Sequence of chain 1.A:
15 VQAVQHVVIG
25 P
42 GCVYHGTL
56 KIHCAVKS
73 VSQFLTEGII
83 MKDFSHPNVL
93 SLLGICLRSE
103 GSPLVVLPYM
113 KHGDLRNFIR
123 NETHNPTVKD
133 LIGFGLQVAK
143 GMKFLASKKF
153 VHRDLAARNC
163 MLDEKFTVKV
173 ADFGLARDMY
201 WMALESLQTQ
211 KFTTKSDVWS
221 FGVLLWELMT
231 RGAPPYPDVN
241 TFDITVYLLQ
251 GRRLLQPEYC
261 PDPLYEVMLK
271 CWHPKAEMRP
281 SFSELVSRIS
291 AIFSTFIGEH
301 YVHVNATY

The small molecule below binds the protein below.
Small molecule (SMILES): COC(=O)Nc1nc2ccc(Sc3nnc4ccc(-c5ccc(F)cc5)nn34)cc2[nH]1

Binding-site contacts:
Ligand atom C18 contacts residue TYR111 of chain 1.A at 3.7 Å (hydrophobic).
Ligand atom C6 contacts residue ASN161 of chain 1.A at 3.7 Å.
Ligand atom N6 contacts residue MET112 of chain 1.A at 3.0 Å (h-bond).
Ligand atom C17 contacts residue ASP116 of chain 1.A at 3.9 Å.
Ligand atom N4 contacts residue ASP174 of chain 1.A at 3.0 Å (salt-bridge).
Ligand atom O2 contacts residue TYR111 of chain 1.A at 3.6 Å (h-bond).
Ligand atom C20 contacts residue GLY115 of chain 1.A at 3.7 Å.
Ligand atom N3 contacts residue ALA178 of chain 1.A at 3.6 Å.
Ligand atom N3 contacts residue LEU92 of chain 1.A at 3.8 Å.
Ligand atom N4 contacts residue ALA178 of chain 1.A at 3.5 Å (h-bond).
Ligand atom C9 contacts residue ALA60 of chain 1.A at 3.7 Å (hydrophobic).
Ligand atom F contacts residue ASP116 of chain 1.A at 3.9 Å.
Ligand atom C3 contacts residue ASN161 of chain 1.A at 3.7 Å.
Ligand atom O1 contacts residue GLY115 of chain 1.A at 3.0 Å.
Ligand atom C18 contacts residue MET112 of chain 1.A at 3.6 Å (hydrophobic).
Ligand atom C3 contacts residue ASP174 of chain 1.A at 3.5 Å.
Ligand atom C13 contacts residue ALA60 of chain 1.A at 3.6 Å (hydrophobic).
Ligand atom N7 contacts residue GLY115 of chain 1.A at 3.9 Å.
Ligand atom C11 contacts residue ARG160 of chain 1.A at 3.9 Å.
Ligand atom C2 contacts residue ALA173 of chain 1.A at 3.8 Å (hydrophobic).
Ligand atom C2 contacts residue ASP174 of chain 1.A at 3.6 Å.
Ligand atom S1 contacts residue VAL44 of chain 1.A at 3.8 Å.
Ligand atom N7 contacts residue TYR111 of chain 1.A at 3.5 Å.
Ligand atom C19 contacts residue GLY115 of chain 1.A at 3.8 Å.
Ligand atom C11 contacts residue ASP116 of chain 1.A at 3.5 Å.
Ligand atom C11 contacts residue MET163 of chain 1.A at 3.8 Å (hydrophobic).
Ligand atom N7 contacts residue MET112 of chain 1.A at 2.9 Å (h-bond).
Ligand atom N2 contacts residue MET163 of chain 1.A at 4.0 Å.
Ligand atom C6 contacts residue ARG160 of chain 1.A at 3.5 Å.
Ligand atom N6 contacts residue TYR111 of chain 1.A at 3.6 Å.
Ligand atom C19 contacts residue TYR111 of chain 1.A at 3.7 Å (hydrophobic).
Ligand atom C20 contacts residue LYS113 of chain 1.A at 3.9 Å.
Ligand atom C13 contacts residue PRO110 of chain 1.A at 3.5 Å (hydrophobic).
Ligand atom S1 contacts residue LEU109 of chain 1.A at 4.0 Å.
Ligand atom C13 contacts residue MET112 of chain 1.A at 4.0 Å (hydrophobic).
Ligand atom C10 contacts residue TYR182 of chain 1.A at 3.8 Å (hydrophobic).
Ligand atom C16 contacts residue MET112 of chain 1.A at 3.8 Å (hydrophobic).
Ligand atom C15 contacts residue ASP116 of chain 1.A at 3.0 Å.
Ligand atom N4 contacts residue ALA173 of chain 1.A at 3.5 Å.
Ligand atom C19 contacts residue MET112 of chain 1.A at 3.9 Å (hydrophobic).